Sequence of chain 1.C:
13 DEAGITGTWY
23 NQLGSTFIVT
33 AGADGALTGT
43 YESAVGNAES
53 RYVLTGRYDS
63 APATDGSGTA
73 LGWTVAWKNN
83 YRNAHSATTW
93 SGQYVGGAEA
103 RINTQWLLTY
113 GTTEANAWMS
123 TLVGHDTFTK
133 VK

Sequence of chain 1.B:
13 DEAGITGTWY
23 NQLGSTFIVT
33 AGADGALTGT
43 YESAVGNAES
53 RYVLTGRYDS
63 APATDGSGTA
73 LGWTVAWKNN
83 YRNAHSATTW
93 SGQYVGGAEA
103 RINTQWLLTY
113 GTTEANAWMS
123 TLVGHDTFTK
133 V

This small molecule binds to this protein.
Small molecule (SMILES): Cc1ccc(CNCCNC(=O)CCCC[C@@H]2SC[C@@H]3NC(=O)N[C@@H]32)nc1

Binding-site contacts:
Ligand atom C18 contacts residue SER45 of chain 1.B at 3.5 Å.
Ligand atom C22 contacts residue ASP128 of chain 1.B at 3.8 Å.
Ligand atom C25 contacts residue ASP128 of chain 1.B at 3.7 Å.
Ligand atom C04 contacts residue TYR112 of chain 1.B at 3.3 Å (hydrophobic).
Ligand atom S27 contacts residue THR90 of chain 1.B at 3.4 Å (h-bond).
Ligand atom O23 contacts residue ASN23 of chain 1.B at 3.0 Å (h-bond).
Ligand atom O23 contacts residue TYR43 of chain 1.B at 2.5 Å (h-bond).
Ligand atom N21 contacts residue SER45 of chain 1.B at 3.0 Å (h-bond).
Ligand atom C17 contacts residue TRP79 of chain 1.B at 3.6 Å (hydrophobic).
Ligand atom C17 contacts residue LEU110 of chain 1.B at 3.5 Å (hydrophobic).
Ligand atom C02 contacts residue TYR112 of chain 1.B at 3.7 Å (hydrophobic).
Ligand atom N08 contacts residue MN1 of chain 1.J at 2.6 Å.
Ligand atom O14 contacts residue ASN49 of chain 1.B at 2.8 Å (h-bond).
Ligand atom N01 contacts residue MN1 of chain 1.J at 2.1 Å.
Ligand atom N24 contacts residue ASP128 of chain 1.B at 2.7 Å (salt-bridge).
Ligand atom C02 contacts residue MN1 of chain 1.J at 3.1 Å.
Ligand atom C26 contacts residue TRP92 of chain 1.B at 3.6 Å (hydrophobic).
Ligand atom C13 contacts residue ASN49 of chain 1.B at 3.6 Å.
Ligand atom N12 contacts residue SER88 of chain 1.B at 3.2 Å (h-bond).
Ligand atom C07 contacts residue MN1 of chain 1.J at 3.6 Å.
Ligand atom S27 contacts residue TRP92 of chain 1.B at 3.6 Å.
Ligand atom C19 contacts residue TRP120 of chain 1.C at 3.8 Å (hydrophobic).
Ligand atom S27 contacts residue TRP79 of chain 1.B at 3.6 Å.
Ligand atom C07 contacts residue X081 of chain 1.K at 3.8 Å.
Ligand atom C05 contacts residue TYR112 of chain 1.B at 3.6 Å (hydrophobic).
Ligand atom N24 contacts residue TYR43 of chain 1.B at 3.8 Å.
Ligand atom C15 contacts residue ASN49 of chain 1.B at 3.7 Å.
Ligand atom C22 contacts residue SER27 of chain 1.B at 3.6 Å.
Ligand atom O23 contacts residue SER27 of chain 1.B at 2.8 Å (h-bond).
Ligand atom C22 contacts residue ASN23 of chain 1.B at 3.8 Å.
Ligand atom C22 contacts residue TYR43 of chain 1.B at 3.4 Å (hydrophobic).
Ligand atom C15 contacts residue TRP79 of chain 1.B at 3.6 Å (hydrophobic).
Ligand atom C26 contacts residue TRP108 of chain 1.B at 3.6 Å (hydrophobic).
Ligand atom O14 contacts residue GLY48 of chain 1.B at 3.6 Å.
Ligand atom C25 contacts residue TRP108 of chain 1.B at 3.7 Å (hydrophobic).
Ligand atom N21 contacts residue VAL47 of chain 1.B at 3.5 Å.
Ligand atom C20 contacts residue VAL47 of chain 1.B at 3.8 Å (hydrophobic).
Ligand atom C16 contacts residue TRP79 of chain 1.B at 3.7 Å (hydrophobic).
Ligand atom C03 contacts residue MN1 of chain 1.J at 3.2 Å.
Ligand atom C10 contacts residue MN1 of chain 1.J at 3.0 Å.